Sequence of chain 1.B:
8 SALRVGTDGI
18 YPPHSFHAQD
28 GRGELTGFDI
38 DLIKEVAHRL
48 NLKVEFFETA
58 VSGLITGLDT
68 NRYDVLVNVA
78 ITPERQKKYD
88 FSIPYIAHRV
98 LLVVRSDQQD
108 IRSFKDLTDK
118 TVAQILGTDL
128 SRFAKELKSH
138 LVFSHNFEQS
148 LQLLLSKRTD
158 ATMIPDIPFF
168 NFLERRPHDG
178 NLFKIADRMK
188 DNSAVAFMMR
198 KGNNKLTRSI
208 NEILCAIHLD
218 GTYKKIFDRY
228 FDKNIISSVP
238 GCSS

This protein binds this small molecule.
Small molecule (SMILES): C[N+]12CCC(CC1)[C@H](OC(=O)C(O)(c1ccccc1)c1ccccc1)C2

Binding-site contacts:
Ligand atom C7 contacts residue THR125 of chain 1.B at 3.8 Å.
Ligand atom C12 contacts residue ASN75 of chain 1.B at 3.4 Å.
Ligand atom C15 contacts residue LEU61 of chain 1.B at 4.0 Å (hydrophobic).
Ligand atom C18 contacts residue GLY124 of chain 1.B at 4.2 Å.
Ligand atom C21 contacts residue VAL76 of chain 1.B at 4.2 Å (hydrophobic).
Ligand atom O3 contacts residue ASN75 of chain 1.B at 2.6 Å (h-bond).
Ligand atom C21 contacts residue ASN75 of chain 1.B at 3.9 Å.
Ligand atom C3 contacts residue ARG82 of chain 1.B at 3.5 Å.
Ligand atom C3 contacts residue ALA77 of chain 1.B at 3.8 Å (hydrophobic).
Ligand atom C10 contacts residue VAL58 of chain 1.B at 4.2 Å (hydrophobic).
Ligand atom C11 contacts residue ASN75 of chain 1.B at 3.4 Å.
Ligand atom N1 contacts residue ASP126 of chain 1.B at 4.1 Å.
Ligand atom C18 contacts residue THR125 of chain 1.B at 4.3 Å.
Ligand atom C10 contacts residue ASN75 of chain 1.B at 4.0 Å.
Ligand atom O2 contacts residue THR125 of chain 1.B at 4.0 Å.
Ligand atom C5 contacts residue ARG82 of chain 1.B at 2.8 Å.
Ligand atom C15 contacts residue VAL58 of chain 1.B at 4.2 Å (hydrophobic).
Ligand atom C14 contacts residue LEU61 of chain 1.B at 4.2 Å (hydrophobic).
Ligand atom C17 contacts residue THR125 of chain 1.B at 3.9 Å.
Ligand atom C2 contacts residue ARG82 of chain 1.B at 3.8 Å.
Ligand atom C9 contacts residue ASN75 of chain 1.B at 3.9 Å.
Ligand atom C6 contacts residue ASP126 of chain 1.B at 3.1 Å.
Ligand atom C12 contacts residue TYR18 of chain 1.B at 3.6 Å (hydrophobic).
Ligand atom C17 contacts residue VAL58 of chain 1.B at 3.5 Å (hydrophobic).
Ligand atom C13 contacts residue ASN75 of chain 1.B at 4.1 Å.
Ligand atom O2 contacts residue PHE144 of chain 1.B at 4.0 Å.
Ligand atom C2 contacts residue ALA77 of chain 1.B at 3.3 Å (hydrophobic).
Ligand atom C1 contacts residue LEU127 of chain 1.B at 4.1 Å (hydrophobic).
Ligand atom C19 contacts residue ILE62 of chain 1.B at 3.8 Å (hydrophobic).
Ligand atom C5 contacts residue ASP126 of chain 1.B at 3.5 Å.
Ligand atom C11 contacts residue TYR18 of chain 1.B at 4.3 Å (hydrophobic).
Ligand atom C13 contacts residue TYR18 of chain 1.B at 3.9 Å (hydrophobic).
Ligand atom C1 contacts residue ASP126 of chain 1.B at 4.0 Å.
Ligand atom O2 contacts residue VAL58 of chain 1.B at 4.1 Å.
Ligand atom C20 contacts residue VAL76 of chain 1.B at 4.1 Å (hydrophobic).
Ligand atom C18 contacts residue VAL58 of chain 1.B at 3.9 Å (hydrophobic).
Ligand atom C22 contacts residue THR125 of chain 1.B at 4.1 Å.
Ligand atom C5 contacts residue THR125 of chain 1.B at 3.8 Å.
Ligand atom C4 contacts residue ARG82 of chain 1.B at 3.8 Å.
Ligand atom C6 contacts residue ARG82 of chain 1.B at 3.2 Å.